Sequence of chain 1.B:
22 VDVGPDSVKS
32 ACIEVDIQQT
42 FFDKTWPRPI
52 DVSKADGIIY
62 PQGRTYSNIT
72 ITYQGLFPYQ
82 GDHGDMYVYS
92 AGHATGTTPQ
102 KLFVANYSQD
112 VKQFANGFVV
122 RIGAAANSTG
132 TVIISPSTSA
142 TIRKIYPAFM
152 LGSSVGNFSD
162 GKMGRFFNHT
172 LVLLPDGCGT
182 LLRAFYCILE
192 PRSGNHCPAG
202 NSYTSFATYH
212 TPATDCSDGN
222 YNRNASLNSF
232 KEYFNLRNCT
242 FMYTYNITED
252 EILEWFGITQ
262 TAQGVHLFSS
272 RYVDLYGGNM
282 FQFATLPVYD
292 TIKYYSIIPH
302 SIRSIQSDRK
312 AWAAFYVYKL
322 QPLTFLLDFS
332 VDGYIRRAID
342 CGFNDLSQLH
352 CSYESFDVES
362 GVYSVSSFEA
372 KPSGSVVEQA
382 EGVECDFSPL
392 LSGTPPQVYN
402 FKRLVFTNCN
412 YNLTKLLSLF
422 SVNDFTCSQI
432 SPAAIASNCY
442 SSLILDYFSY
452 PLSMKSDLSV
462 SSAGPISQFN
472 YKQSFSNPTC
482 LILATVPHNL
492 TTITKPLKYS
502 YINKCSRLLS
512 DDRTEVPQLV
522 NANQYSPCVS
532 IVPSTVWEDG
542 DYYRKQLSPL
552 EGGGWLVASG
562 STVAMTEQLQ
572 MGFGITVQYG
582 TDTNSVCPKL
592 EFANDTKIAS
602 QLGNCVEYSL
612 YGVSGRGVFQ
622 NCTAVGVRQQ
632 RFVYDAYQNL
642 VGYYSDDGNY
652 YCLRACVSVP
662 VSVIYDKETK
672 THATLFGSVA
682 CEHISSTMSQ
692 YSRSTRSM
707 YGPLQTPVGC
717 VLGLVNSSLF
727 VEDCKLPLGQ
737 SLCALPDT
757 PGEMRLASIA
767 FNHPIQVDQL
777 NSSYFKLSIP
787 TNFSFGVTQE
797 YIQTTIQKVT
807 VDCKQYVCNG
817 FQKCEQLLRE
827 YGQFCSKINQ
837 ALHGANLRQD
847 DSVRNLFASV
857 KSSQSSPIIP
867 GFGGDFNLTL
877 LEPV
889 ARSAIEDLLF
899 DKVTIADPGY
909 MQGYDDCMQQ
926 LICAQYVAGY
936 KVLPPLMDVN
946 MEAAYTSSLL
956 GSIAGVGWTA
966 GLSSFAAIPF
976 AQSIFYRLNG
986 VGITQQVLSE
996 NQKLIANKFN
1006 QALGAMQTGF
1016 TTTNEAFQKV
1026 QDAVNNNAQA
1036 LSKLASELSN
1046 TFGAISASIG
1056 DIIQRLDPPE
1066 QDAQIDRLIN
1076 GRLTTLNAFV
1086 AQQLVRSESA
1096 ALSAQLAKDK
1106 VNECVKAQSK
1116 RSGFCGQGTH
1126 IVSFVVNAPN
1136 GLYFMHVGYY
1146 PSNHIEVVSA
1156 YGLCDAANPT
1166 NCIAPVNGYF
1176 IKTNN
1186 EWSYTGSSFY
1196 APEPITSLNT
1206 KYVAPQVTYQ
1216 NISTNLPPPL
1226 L

This protein binds this small molecule.
Small molecule (SMILES): CC(=O)N[C@@H]1[C@@H](O)[C@H](O)[C@@H](CO)O[C@H]1O

Binding-site contacts:
Ligand atom C3 contacts residue ASN69 of chain 1.B at 3.8 Å.
Ligand atom C7 contacts residue ASN69 of chain 1.B at 3.8 Å.
Ligand atom O5 contacts residue ASN69 of chain 1.B at 2.4 Å (h-bond).
Ligand atom C1 contacts residue ASN69 of chain 1.B at 1.4 Å.
Ligand atom C5 contacts residue ASN69 of chain 1.B at 3.7 Å.
Ligand atom O7 contacts residue ASN69 of chain 1.B at 4.2 Å.
Ligand atom C2 contacts residue ASN69 of chain 1.B at 2.5 Å.
Ligand atom N2 contacts residue ASN69 of chain 1.B at 2.9 Å (h-bond).
Ligand atom C4 contacts residue ASN69 of chain 1.B at 4.2 Å.